Binding-site contacts:
Ligand atom CA contacts residue GLY92 of chain 1.A at 4.5 Å.
Ligand atom CB contacts residue GLY92 of chain 1.A at 3.9 Å.
Ligand atom CAP contacts residue VAL30 of chain 1.A at 4.2 Å (hydrophobic).
Ligand atom CAP contacts residue VAL35 of chain 1.A at 3.9 Å (hydrophobic).
Ligand atom CB contacts residue ASP93 of chain 1.A at 4.1 Å.
Ligand atom N contacts residue ASP93 of chain 1.A at 2.5 Å (salt-bridge).
Ligand atom OAD contacts residue ILE96 of chain 1.A at 4.1 Å.
Ligand atom NAK contacts residue ASN86 of chain 1.A at 3.1 Å (h-bond).
Ligand atom CA contacts residue ASP93 of chain 1.A at 3.6 Å.
Ligand atom N contacts residue GLY92 of chain 1.A at 3.8 Å.
Ligand atom CA contacts residue ASN86 of chain 1.A at 3.5 Å.
Ligand atom CAR contacts residue ASN86 of chain 1.A at 4.1 Å.
Ligand atom NAL contacts residue ILE96 of chain 1.A at 4.2 Å.
Ligand atom CAA contacts residue PHE31 of chain 1.A at 4.2 Å (hydrophobic).
Ligand atom NAK contacts residue ILE96 of chain 1.A at 4.1 Å.
Ligand atom OAD contacts residue TYR43 of chain 1.A at 4.5 Å.
Ligand atom NAL contacts residue ASN86 of chain 1.A at 2.6 Å (h-bond).
Ligand atom N contacts residue ASN86 of chain 1.A at 2.5 Å (h-bond).
Ligand atom CAA contacts residue VAL30 of chain 1.A at 3.9 Å (hydrophobic).
Ligand atom CAA contacts residue VAL35 of chain 1.A at 4.2 Å (hydrophobic).
Ligand atom CAN contacts residue ILE96 of chain 1.A at 4.4 Å (hydrophobic).
Ligand atom CAA contacts residue TYR43 of chain 1.A at 4.5 Å (hydrophobic).
Ligand atom OAD contacts residue ASN86 of chain 1.A at 3.1 Å (h-bond).
Ligand atom CAQ contacts residue ILE96 of chain 1.A at 4.2 Å (hydrophobic).
Ligand atom CAQ contacts residue ASN86 of chain 1.A at 3.4 Å.
Ligand atom C contacts residue ASN86 of chain 1.A at 3.5 Å.
Ligand atom CAN contacts residue ASN86 of chain 1.A at 4.0 Å.
Ligand atom OAD contacts residue ALA82 of chain 1.A at 3.9 Å.
Ligand atom CAR contacts residue ILE96 of chain 1.A at 4.5 Å (hydrophobic).
Ligand atom NAK contacts residue TYR85 of chain 1.A at 4.2 Å.

Sequence of chain 1.A:
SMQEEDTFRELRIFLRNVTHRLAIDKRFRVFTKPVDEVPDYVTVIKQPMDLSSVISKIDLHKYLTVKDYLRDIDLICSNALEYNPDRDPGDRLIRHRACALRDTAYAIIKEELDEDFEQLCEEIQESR

This small molecule binds to this protein.
Small molecule (SMILES): CC(=O)c1nc(NC(=O)[C@@H](C)N)sc1-c1cccnc1